Sequence of chain 1.E:
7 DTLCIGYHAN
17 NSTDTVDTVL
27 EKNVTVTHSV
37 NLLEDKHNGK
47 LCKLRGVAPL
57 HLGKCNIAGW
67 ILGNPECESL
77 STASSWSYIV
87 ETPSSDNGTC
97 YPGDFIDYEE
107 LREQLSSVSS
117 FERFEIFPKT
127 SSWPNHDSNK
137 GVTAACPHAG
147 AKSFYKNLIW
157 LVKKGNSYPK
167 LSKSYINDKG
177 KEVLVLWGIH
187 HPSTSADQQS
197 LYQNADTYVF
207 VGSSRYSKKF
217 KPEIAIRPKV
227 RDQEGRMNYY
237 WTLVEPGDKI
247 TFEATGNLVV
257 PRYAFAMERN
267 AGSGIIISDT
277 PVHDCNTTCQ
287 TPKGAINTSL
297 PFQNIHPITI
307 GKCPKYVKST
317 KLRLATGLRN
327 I

Binding-site contacts:
Ligand atom O5 contacts residue ASN17 of chain 1.E at 2.9 Å (h-bond).
Ligand atom C5 contacts residue ASN17 of chain 1.E at 4.0 Å.
Ligand atom C2 contacts residue ASN17 of chain 1.E at 3.1 Å.
Ligand atom C7 contacts residue ASN17 of chain 1.E at 4.3 Å.
Ligand atom C1 contacts residue ASN17 of chain 1.E at 1.9 Å.
Ligand atom C3 contacts residue ASN17 of chain 1.E at 4.3 Å.
Ligand atom N2 contacts residue ASN17 of chain 1.E at 3.2 Å (h-bond).

A protein and the small-molecule ligand that binds it are described below.
Small molecule (SMILES): CC(=O)N[C@@H]1[C@@H](O)[C@H](O)[C@@H](CO)O[C@H]1O